Binding-site contacts:
Ligand atom O3 contacts residue ARG231 of chain 1.A at 3.6 Å.
Ligand atom O6 contacts residue TRP96 of chain 1.A at 2.8 Å (h-bond).
Ligand atom O6 contacts residue ASP156 of chain 1.A at 2.7 Å (salt-bridge).
Ligand atom C2 contacts residue ASP156 of chain 1.A at 3.4 Å.
Ligand atom O6 contacts residue MG1 of chain 1.E at 2.1 Å.
Ligand atom O6 contacts residue GLY95 of chain 1.A at 3.2 Å (h-bond).
Ligand atom O3 contacts residue ASN316 of chain 1.A at 3.9 Å.
Ligand atom O4 contacts residue QVA194 of chain 1.A at 3.0 Å (h-bond).
Ligand atom O3 contacts residue THR350 of chain 1.A at 3.2 Å.
Ligand atom C1 contacts residue THR350 of chain 1.A at 3.9 Å.
Ligand atom O5 contacts residue QVA194 of chain 1.A at 3.6 Å (h-bond).
Ligand atom C1 contacts residue ARG231 of chain 1.A at 3.7 Å.
Ligand atom C1 contacts residue TYR92 of chain 1.A at 3.0 Å (hydrophobic).
Ligand atom C1 contacts residue QVA194 of chain 1.A at 3.7 Å.
Ligand atom O5 contacts residue TRP286 of chain 1.A at 3.7 Å.
Ligand atom O5 contacts residue ASP156 of chain 1.A at 3.0 Å (salt-bridge).
Ligand atom O3 contacts residue QVA194 of chain 1.A at 2.9 Å.
Ligand atom C2 contacts residue TRP96 of chain 1.A at 3.8 Å (hydrophobic).
Ligand atom C2 contacts residue QVA194 of chain 1.A at 3.3 Å.
Ligand atom O5 contacts residue TYR92 of chain 1.A at 3.7 Å.
Ligand atom O4 contacts residue SER94 of chain 1.A at 2.6 Å (h-bond).
Ligand atom O5 contacts residue MG1 of chain 1.E at 2.0 Å.
Ligand atom O4 contacts residue TYR92 of chain 1.A at 3.5 Å (h-bond).
Ligand atom O3 contacts residue MG1 of chain 1.E at 4.0 Å.
Ligand atom O5 contacts residue ARG231 of chain 1.A at 2.9 Å (salt-bridge).
Ligand atom C2 contacts residue GLY95 of chain 1.A at 3.9 Å.
Ligand atom O6 contacts residue QVA194 of chain 1.A at 3.9 Å.
Ligand atom C2 contacts residue TYR92 of chain 1.A at 3.4 Å (hydrophobic).
Ligand atom O4 contacts residue TRP96 of chain 1.A at 3.8 Å.
Ligand atom O3 contacts residue TYR92 of chain 1.A at 3.9 Å.
Ligand atom C1 contacts residue ASP156 of chain 1.A at 3.6 Å.
Ligand atom O6 contacts residue SER94 of chain 1.A at 3.5 Å (h-bond).
Ligand atom O5 contacts residue HIS183 of chain 1.A at 3.6 Å.
Ligand atom C2 contacts residue MG1 of chain 1.E at 2.9 Å.
Ligand atom O3 contacts residue TRP286 of chain 1.A at 3.6 Å.
Ligand atom C1 contacts residue MG1 of chain 1.E at 3.0 Å.
Ligand atom O4 contacts residue THR350 of chain 1.A at 3.3 Å.
Ligand atom O4 contacts residue GLY95 of chain 1.A at 4.0 Å.
Ligand atom C1 contacts residue TRP286 of chain 1.A at 3.7 Å (hydrophobic).
Ligand atom C2 contacts residue SER94 of chain 1.A at 3.4 Å.

Sequence of chain 1.A:
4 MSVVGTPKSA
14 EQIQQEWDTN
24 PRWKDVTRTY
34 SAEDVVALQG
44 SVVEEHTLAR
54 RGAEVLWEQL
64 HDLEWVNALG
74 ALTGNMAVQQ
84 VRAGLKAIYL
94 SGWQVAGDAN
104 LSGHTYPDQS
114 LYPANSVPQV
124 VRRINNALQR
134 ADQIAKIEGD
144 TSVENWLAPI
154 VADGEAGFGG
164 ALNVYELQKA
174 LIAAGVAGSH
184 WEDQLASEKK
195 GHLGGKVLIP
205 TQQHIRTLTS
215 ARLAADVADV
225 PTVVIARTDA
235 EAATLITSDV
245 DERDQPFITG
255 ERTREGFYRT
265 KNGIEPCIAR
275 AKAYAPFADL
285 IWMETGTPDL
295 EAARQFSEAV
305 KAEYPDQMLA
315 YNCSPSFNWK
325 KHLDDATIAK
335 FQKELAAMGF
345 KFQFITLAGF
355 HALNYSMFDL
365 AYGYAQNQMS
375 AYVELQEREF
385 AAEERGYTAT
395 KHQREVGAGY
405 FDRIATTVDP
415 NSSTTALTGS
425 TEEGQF

The protein below binds the small molecule below.
Small molecule (SMILES): O=C(O)C(=O)O